Sequence of chain 1.A:
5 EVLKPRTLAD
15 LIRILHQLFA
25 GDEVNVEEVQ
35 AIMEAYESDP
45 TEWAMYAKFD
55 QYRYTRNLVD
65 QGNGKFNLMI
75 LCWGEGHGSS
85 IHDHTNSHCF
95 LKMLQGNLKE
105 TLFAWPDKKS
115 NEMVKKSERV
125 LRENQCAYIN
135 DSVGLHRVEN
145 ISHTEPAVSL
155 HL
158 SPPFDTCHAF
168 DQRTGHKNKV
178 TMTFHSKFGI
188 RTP

Binding-site contacts:
Ligand atom SG contacts residue HIS88 of chain 1.A at 4.4 Å.
Ligand atom C contacts residue LEU75 of chain 1.A at 4.0 Å (hydrophobic).
Ligand atom O contacts residue MET179 of chain 1.A at 3.9 Å.
Ligand atom CA contacts residue FE1 of chain 1.B at 3.2 Å.
Ligand atom CB contacts residue LEU75 of chain 1.A at 3.7 Å (hydrophobic).
Ligand atom CA contacts residue TYR58 of chain 1.A at 3.9 Å (hydrophobic).
Ligand atom OXT contacts residue MET179 of chain 1.A at 3.3 Å.
Ligand atom C contacts residue MET179 of chain 1.A at 3.8 Å (hydrophobic).
Ligand atom CB contacts residue FE1 of chain 1.B at 3.3 Å.
Ligand atom CB contacts residue NO1 of chain 1.D at 3.4 Å.
Ligand atom C contacts residue F2Y157 of chain 1.A at 3.4 Å.
Ligand atom CB contacts residue TRP77 of chain 1.A at 4.2 Å (hydrophobic).
Ligand atom OXT contacts residue LEU75 of chain 1.A at 4.1 Å.
Ligand atom N contacts residue NO1 of chain 1.D at 2.9 Å (h-bond).
Ligand atom O contacts residue ARG60 of chain 1.A at 3.2 Å (salt-bridge).
Ligand atom N contacts residue HIS86 of chain 1.A at 3.0 Å (h-bond).
Ligand atom O contacts residue TYR58 of chain 1.A at 2.6 Å (h-bond).
Ligand atom SG contacts residue HIS140 of chain 1.A at 3.2 Å (h-bond).
Ligand atom SG contacts residue HIS86 of chain 1.A at 3.2 Å (h-bond).
Ligand atom SG contacts residue HIS155 of chain 1.A at 3.9 Å.
Ligand atom N contacts residue HIS88 of chain 1.A at 3.3 Å (h-bond).
Ligand atom CA contacts residue LEU75 of chain 1.A at 4.5 Å (hydrophobic).
Ligand atom SG contacts residue NO1 of chain 1.D at 2.8 Å (h-bond).
Ligand atom CB contacts residue TYR58 of chain 1.A at 4.1 Å (hydrophobic).
Ligand atom CB contacts residue HIS155 of chain 1.A at 3.8 Å.
Ligand atom CB contacts residue HIS86 of chain 1.A at 3.8 Å.
Ligand atom CA contacts residue HIS86 of chain 1.A at 3.3 Å.
Ligand atom SG contacts residue FE1 of chain 1.B at 2.3 Å.
Ligand atom CA contacts residue NO1 of chain 1.D at 3.7 Å.
Ligand atom OXT contacts residue F2Y157 of chain 1.A at 2.6 Å (h-bond).
Ligand atom CB contacts residue F2Y157 of chain 1.A at 4.0 Å.
Ligand atom N contacts residue F2Y157 of chain 1.A at 3.1 Å (h-bond).
Ligand atom OXT contacts residue ARG60 of chain 1.A at 3.3 Å (salt-bridge).
Ligand atom C contacts residue ARG60 of chain 1.A at 3.8 Å.
Ligand atom CA contacts residue F2Y157 of chain 1.A at 3.6 Å.
Ligand atom N contacts residue FE1 of chain 1.B at 2.4 Å.
Ligand atom SG contacts residue VAL142 of chain 1.A at 3.9 Å.
Ligand atom O contacts residue LEU75 of chain 1.A at 4.0 Å.
Ligand atom C contacts residue TYR58 of chain 1.A at 3.6 Å (hydrophobic).

The protein below binds the small molecule below.
Small molecule (SMILES): N[C@@H](CS)C(=O)O